Binding-site contacts:
Ligand atom O5' contacts residue PHE446 of chain 1.A at 3.7 Å.
Ligand atom O1A contacts residue PRO476 of chain 1.A at 3.5 Å.
Ligand atom O3B contacts residue PRO479 of chain 1.A at 3.3 Å.
Ligand atom O1B contacts residue ALA478 of chain 1.A at 2.6 Å (h-bond).
Ligand atom C6 contacts residue PHE446 of chain 1.A at 3.6 Å (hydrophobic).
Ligand atom N6 contacts residue ARG451 of chain 1.A at 3.3 Å (salt-bridge).
Ligand atom C4' contacts residue ASP434 of chain 1.A at 3.6 Å.
Ligand atom C2 contacts residue PHE529 of chain 1.A at 3.7 Å (hydrophobic).
Ligand atom N6 contacts residue PHE446 of chain 1.A at 3.6 Å.
Ligand atom N1 contacts residue ARG451 of chain 1.A at 2.6 Å (salt-bridge).
Ligand atom O1A contacts residue ILE477 of chain 1.A at 2.8 Å (h-bond).
Ligand atom N3 contacts residue PHE529 of chain 1.A at 3.6 Å.
Ligand atom O1B contacts residue ILE477 of chain 1.A at 3.2 Å (h-bond).
Ligand atom O3B contacts residue ARG451 of chain 1.A at 3.0 Å.
Ligand atom C3' contacts residue ASP434 of chain 1.A at 3.2 Å.
Ligand atom C5 contacts residue PHE446 of chain 1.A at 3.5 Å (hydrophobic).
Ligand atom C2 contacts residue ARG451 of chain 1.A at 3.4 Å.
Ligand atom N6 contacts residue LYS527 of chain 1.A at 3.6 Å (salt-bridge).
Ligand atom O4' contacts residue PHE446 of chain 1.A at 3.6 Å.
Ligand atom O3' contacts residue ASP434 of chain 1.A at 2.6 Å (salt-bridge).
Ligand atom O1B contacts residue PRO479 of chain 1.A at 3.5 Å.
Ligand atom PA contacts residue ARG437 of chain 1.A at 3.7 Å.
Ligand atom N6 contacts residue GLY528 of chain 1.A at 3.2 Å (h-bond).
Ligand atom C2 contacts residue THR530 of chain 1.A at 3.6 Å.
Ligand atom O2B contacts residue ASN454 of chain 1.A at 3.1 Å (h-bond).
Ligand atom C6 contacts residue ARG451 of chain 1.A at 3.2 Å.
Ligand atom N1 contacts residue PHE529 of chain 1.A at 3.5 Å.
Ligand atom N9 contacts residue PHE446 of chain 1.A at 3.6 Å.
Ligand atom C5' contacts residue ILE477 of chain 1.A at 3.7 Å (hydrophobic).
Ligand atom O2A contacts residue ASN454 of chain 1.A at 3.1 Å (h-bond).
Ligand atom O2B contacts residue ARG437 of chain 1.A at 2.6 Å (salt-bridge).
Ligand atom N1 contacts residue THR530 of chain 1.A at 3.3 Å (h-bond).
Ligand atom O2' contacts residue MET405 of chain 1.A at 3.0 Å.
Ligand atom O5' contacts residue ARG437 of chain 1.A at 3.6 Å.
Ligand atom C8 contacts residue PHE446 of chain 1.A at 3.4 Å (hydrophobic).
Ligand atom C6 contacts residue PHE529 of chain 1.A at 3.7 Å (hydrophobic).
Ligand atom N7 contacts residue PHE446 of chain 1.A at 3.5 Å.
Ligand atom C4 contacts residue PHE446 of chain 1.A at 3.5 Å (hydrophobic).
Ligand atom O2A contacts residue ARG437 of chain 1.A at 2.6 Å (salt-bridge).
Ligand atom N6 contacts residue PHE529 of chain 1.A at 3.5 Å.

Sequence of chain 1.A:
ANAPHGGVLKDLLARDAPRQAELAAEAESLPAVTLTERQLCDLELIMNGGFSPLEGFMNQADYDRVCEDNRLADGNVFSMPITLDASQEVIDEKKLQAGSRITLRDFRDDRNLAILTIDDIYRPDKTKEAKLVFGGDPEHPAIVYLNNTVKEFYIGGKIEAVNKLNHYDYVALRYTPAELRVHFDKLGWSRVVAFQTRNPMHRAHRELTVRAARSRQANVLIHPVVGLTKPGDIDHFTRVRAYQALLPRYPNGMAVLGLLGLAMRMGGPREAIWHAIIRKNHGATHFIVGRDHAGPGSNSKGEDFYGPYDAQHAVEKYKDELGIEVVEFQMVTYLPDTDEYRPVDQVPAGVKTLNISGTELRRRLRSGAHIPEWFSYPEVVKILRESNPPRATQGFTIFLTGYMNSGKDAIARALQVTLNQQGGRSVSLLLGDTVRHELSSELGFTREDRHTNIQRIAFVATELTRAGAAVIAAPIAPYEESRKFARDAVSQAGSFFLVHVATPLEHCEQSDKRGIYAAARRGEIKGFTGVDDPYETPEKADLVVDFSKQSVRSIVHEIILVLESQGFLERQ

The protein below binds the small molecule below.
Small molecule (SMILES): Nc1ncnc2c1ncn2[C@@H]1O[C@H](CO[P](=O)(O)OS(=O)(=O)O)[C@@H](O)[C@H]1O